Sequence of chain 1.A:
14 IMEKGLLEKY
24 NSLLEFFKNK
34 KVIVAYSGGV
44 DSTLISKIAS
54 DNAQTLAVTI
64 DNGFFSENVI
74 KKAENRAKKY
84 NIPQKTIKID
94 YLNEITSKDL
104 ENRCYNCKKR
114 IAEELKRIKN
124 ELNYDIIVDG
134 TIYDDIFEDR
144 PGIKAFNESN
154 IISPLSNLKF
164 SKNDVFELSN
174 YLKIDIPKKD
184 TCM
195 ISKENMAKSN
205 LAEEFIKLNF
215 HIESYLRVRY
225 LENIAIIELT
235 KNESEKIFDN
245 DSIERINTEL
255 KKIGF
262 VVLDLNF

Binding-site contacts:
Ligand atom O1G contacts residue SER45 of chain 1.A at 2.9 Å (h-bond).
Ligand atom PG contacts residue ASP44 of chain 1.A at 3.7 Å.
Ligand atom O2' contacts residue SER45 of chain 1.A at 3.6 Å.
Ligand atom O3G contacts residue GLY42 of chain 1.A at 3.7 Å.
Ligand atom N1 contacts residue TYR39 of chain 1.A at 3.8 Å.
Ligand atom O5' contacts residue LYS111 of chain 1.A at 3.9 Å.
Ligand atom O2' contacts residue ALA38 of chain 1.A at 2.4 Å (h-bond).
Ligand atom C6 contacts residue ILE63 of chain 1.A at 3.8 Å (hydrophobic).
Ligand atom O2' contacts residue GLY133 of chain 1.A at 3.0 Å (h-bond).
Ligand atom N6 contacts residue PHE68 of chain 1.A at 3.2 Å.
Ligand atom O1A contacts residue ARG143 of chain 1.A at 2.5 Å (salt-bridge).
Ligand atom C2 contacts residue VAL61 of chain 1.A at 3.4 Å (hydrophobic).
Ligand atom O3G contacts residue ASP44 of chain 1.A at 3.1 Å (salt-bridge).
Ligand atom O1G contacts residue GLY42 of chain 1.A at 3.2 Å.
Ligand atom O3' contacts residue GLY133 of chain 1.A at 3.3 Å.
Ligand atom N3 contacts residue ALA38 of chain 1.A at 3.4 Å.
Ligand atom N7 contacts residue PHE68 of chain 1.A at 3.7 Å.
Ligand atom PG contacts residue SER40 of chain 1.A at 3.6 Å.
Ligand atom N1 contacts residue ILE63 of chain 1.A at 3.0 Å (h-bond).
Ligand atom C2 contacts residue TYR39 of chain 1.A at 3.6 Å (hydrophobic).
Ligand atom N3B contacts residue SER40 of chain 1.A at 3.3 Å (h-bond).
Ligand atom O2G contacts residue SER45 of chain 1.A at 3.8 Å.
Ligand atom O2B contacts residue ASP44 of chain 1.A at 3.8 Å.
Ligand atom O1G contacts residue SER40 of chain 1.A at 2.8 Å (h-bond).
Ligand atom O2G contacts residue ASP44 of chain 1.A at 3.1 Å.
Ligand atom O2G contacts residue GLY133 of chain 1.A at 3.6 Å (h-bond).
Ligand atom O4' contacts residue PHE149 of chain 1.A at 3.5 Å.
Ligand atom O3G contacts residue VAL43 of chain 1.A at 3.6 Å.
Ligand atom O2A contacts residue LYS111 of chain 1.A at 3.0 Å (salt-bridge).
Ligand atom O1G contacts residue ASP44 of chain 1.A at 3.8 Å.
Ligand atom C5' contacts residue THR134 of chain 1.A at 3.5 Å.
Ligand atom O3' contacts residue THR134 of chain 1.A at 3.9 Å.
Ligand atom N6 contacts residue ILE63 of chain 1.A at 2.9 Å (h-bond).
Ligand atom C1' contacts residue ALA38 of chain 1.A at 3.9 Å (hydrophobic).
Ligand atom PA contacts residue ARG143 of chain 1.A at 3.7 Å.
Ligand atom N1 contacts residue THR62 of chain 1.A at 3.8 Å.
Ligand atom O2' contacts residue ASP132 of chain 1.A at 3.5 Å.
Ligand atom C2' contacts residue ALA38 of chain 1.A at 3.2 Å (hydrophobic).
Ligand atom N3 contacts residue TYR39 of chain 1.A at 3.5 Å (h-bond).
Ligand atom C2 contacts residue ILE63 of chain 1.A at 3.7 Å (hydrophobic).

A protein and the small-molecule ligand that binds it are described below.
Small molecule (SMILES): Nc1ncnc2c1ncn2[C@@H]1O[C@H](CO[P](=O)(O)O[P](=O)(O)NP(=O)(O)O)[C@@H](O)[C@H]1O